Sequence of chain 1.E:
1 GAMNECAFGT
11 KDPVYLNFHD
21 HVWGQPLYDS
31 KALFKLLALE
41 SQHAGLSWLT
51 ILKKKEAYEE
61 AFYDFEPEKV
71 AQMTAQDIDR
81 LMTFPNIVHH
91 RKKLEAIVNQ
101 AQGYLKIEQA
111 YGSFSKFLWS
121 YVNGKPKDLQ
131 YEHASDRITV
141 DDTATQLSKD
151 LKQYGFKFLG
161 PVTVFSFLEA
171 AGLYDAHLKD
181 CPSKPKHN

A protein and the small-molecule ligand that binds it are described below.
Small molecule (SMILES): Cn1cnc(N)c2ncnc1-2

Binding-site contacts:
Ligand atom C5 contacts residue TRP48 of chain 1.E at 3.5 Å (hydrophobic).
Ligand atom N6 contacts residue SER166 of chain 1.E at 3.8 Å.
Ligand atom C3A contacts residue PHE18 of chain 1.E at 4.3 Å (hydrophobic).
Ligand atom C8 contacts residue PHE18 of chain 1.E at 4.2 Å (hydrophobic).
Ligand atom C6 contacts residue HIS43 of chain 1.E at 4.5 Å.
Ligand atom N7 contacts residue ALA170 of chain 1.E at 4.5 Å.
Ligand atom N9 contacts residue TRP23 of chain 1.E at 3.4 Å.
Ligand atom N6 contacts residue TRP48 of chain 1.E at 4.1 Å.
Ligand atom N7 contacts residue GLU40 of chain 1.E at 2.6 Å (salt-bridge).
Ligand atom C3A contacts residue TYR15 of chain 1.E at 3.1 Å (hydrophobic).
Ligand atom N7 contacts residue SER166 of chain 1.E at 4.1 Å.
Ligand atom C4 contacts residue TRP23 of chain 1.E at 3.9 Å (hydrophobic).
Ligand atom C8 contacts residue ALA170 of chain 1.E at 3.5 Å (hydrophobic).
Ligand atom C2 contacts residue PHE8 of chain 1.E at 4.4 Å (hydrophobic).
Ligand atom N3 contacts residue PHE8 of chain 1.E at 4.4 Å.
Ligand atom N9 contacts residue ALA170 of chain 1.E at 4.0 Å.
Ligand atom C8 contacts residue SER166 of chain 1.E at 4.2 Å.
Ligand atom N7 contacts residue TRP48 of chain 1.E at 3.4 Å.
Ligand atom N3 contacts residue TRP23 of chain 1.E at 4.0 Å.
Ligand atom C8 contacts residue TRP23 of chain 1.E at 4.2 Å (hydrophobic).
Ligand atom N6 contacts residue HIS43 of chain 1.E at 3.5 Å.
Ligand atom C6 contacts residue GLU40 of chain 1.E at 3.7 Å.
Ligand atom C3A contacts residue TRP48 of chain 1.E at 3.9 Å (hydrophobic).
Ligand atom C6 contacts residue TRP48 of chain 1.E at 3.6 Å (hydrophobic).
Ligand atom C2 contacts residue TRP48 of chain 1.E at 3.9 Å (hydrophobic).
Ligand atom N9 contacts residue PHE18 of chain 1.E at 3.7 Å.
Ligand atom C6 contacts residue SER166 of chain 1.E at 4.2 Å.
Ligand atom N9 contacts residue TRP48 of chain 1.E at 3.3 Å (h-bond).
Ligand atom C5 contacts residue SER166 of chain 1.E at 4.3 Å.
Ligand atom N6 contacts residue GLU40 of chain 1.E at 2.8 Å (salt-bridge).
Ligand atom N1 contacts residue TRP48 of chain 1.E at 3.6 Å.
Ligand atom N3 contacts residue TYR15 of chain 1.E at 3.6 Å (h-bond).
Ligand atom C2 contacts residue TYR15 of chain 1.E at 3.5 Å (hydrophobic).
Ligand atom C3A contacts residue TRP23 of chain 1.E at 3.6 Å (hydrophobic).
Ligand atom N3 contacts residue TRP48 of chain 1.E at 3.5 Å.
Ligand atom C8 contacts residue TRP48 of chain 1.E at 3.3 Å (hydrophobic).
Ligand atom C8 contacts residue GLU40 of chain 1.E at 3.2 Å.
Ligand atom C5 contacts residue GLU40 of chain 1.E at 3.8 Å.
Ligand atom C3A contacts residue PHE8 of chain 1.E at 3.2 Å (hydrophobic).
Ligand atom C4 contacts residue TRP48 of chain 1.E at 3.4 Å (hydrophobic).